Binding-site contacts:
Ligand atom C8 contacts residue PHE90 of chain 57.C at 3.7 Å (hydrophobic).
Ligand atom C6 contacts residue GLN65 of chain 57.I at 3.5 Å.
Ligand atom C4 contacts residue GLN65 of chain 57.I at 3.3 Å.
Ligand atom O3 contacts residue GLN65 of chain 57.I at 3.6 Å.
Ligand atom C5 contacts residue ASN67 of chain 57.C at 3.7 Å.
Ligand atom N2 contacts residue ASN67 of chain 57.C at 2.9 Å (h-bond).
Ligand atom C4 contacts residue ASN67 of chain 57.C at 4.3 Å.
Ligand atom C3 contacts residue GLN65 of chain 57.I at 4.0 Å.
Ligand atom O4 contacts residue GLN65 of chain 57.I at 3.6 Å.
Ligand atom C7 contacts residue PHE90 of chain 57.C at 4.4 Å (hydrophobic).
Ligand atom O6 contacts residue GLN65 of chain 57.I at 2.5 Å (h-bond).
Ligand atom C2 contacts residue GLN65 of chain 57.I at 4.4 Å.
Ligand atom O5 contacts residue ASN67 of chain 57.C at 2.4 Å (h-bond).
Ligand atom O6 contacts residue ASN67 of chain 57.C at 4.0 Å.
Ligand atom O6 contacts residue TYR60 of chain 57.I at 4.2 Å.
Ligand atom C4 contacts residue ASP66 of chain 57.I at 4.0 Å.
Ligand atom C5 contacts residue GLN65 of chain 57.I at 3.7 Å.
Ligand atom C3 contacts residue ASN67 of chain 57.C at 3.8 Å.
Ligand atom C2 contacts residue ASN67 of chain 57.C at 2.4 Å.
Ligand atom C7 contacts residue ASN67 of chain 57.C at 3.7 Å.
Ligand atom O5 contacts residue GLN65 of chain 57.I at 3.7 Å.
Ligand atom O7 contacts residue ASN67 of chain 57.C at 4.1 Å.
Ligand atom O4 contacts residue ASP66 of chain 57.I at 2.7 Å (salt-bridge).
Ligand atom C1 contacts residue ASN67 of chain 57.C at 1.4 Å.

A small-molecule ligand and the protein it binds are described below.
Small molecule (SMILES): CC(=O)N[C@@H]1[C@@H](O)[C@H](O)[C@@H](CO)O[C@H]1O

Sequence of chain 57.C:
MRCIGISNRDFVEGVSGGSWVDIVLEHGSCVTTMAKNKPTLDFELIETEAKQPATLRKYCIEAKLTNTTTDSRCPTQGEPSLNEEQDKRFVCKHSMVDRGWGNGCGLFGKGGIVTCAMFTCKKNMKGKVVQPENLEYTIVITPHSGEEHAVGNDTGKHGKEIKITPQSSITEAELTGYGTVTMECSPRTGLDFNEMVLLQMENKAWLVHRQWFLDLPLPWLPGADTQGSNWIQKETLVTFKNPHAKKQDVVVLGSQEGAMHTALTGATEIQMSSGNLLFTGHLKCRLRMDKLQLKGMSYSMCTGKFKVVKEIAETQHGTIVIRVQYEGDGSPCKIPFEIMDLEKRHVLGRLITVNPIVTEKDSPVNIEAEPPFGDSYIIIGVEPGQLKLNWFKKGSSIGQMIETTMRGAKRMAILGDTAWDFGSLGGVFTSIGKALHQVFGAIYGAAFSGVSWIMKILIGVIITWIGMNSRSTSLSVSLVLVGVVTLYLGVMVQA

Sequence of chain 57.I:
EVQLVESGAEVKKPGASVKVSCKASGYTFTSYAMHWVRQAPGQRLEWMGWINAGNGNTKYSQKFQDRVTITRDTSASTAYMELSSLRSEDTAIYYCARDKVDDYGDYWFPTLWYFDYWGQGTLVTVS